Binding-site contacts:
Ligand atom CA contacts residue HIS162 of chain 2.A at 3.9 Å.
Ligand atom C contacts residue GLU175 of chain 1.A at 3.9 Å.
Ligand atom OXT contacts residue ALA126 of chain 2.A at 2.9 Å (h-bond).
Ligand atom CB contacts residue ALA126 of chain 2.A at 3.7 Å (hydrophobic).
Ligand atom N contacts residue ASP140 of chain 2.A at 2.5 Å (salt-bridge).
Ligand atom CG contacts residue ASN139 of chain 2.A at 3.7 Å.
Ligand atom O contacts residue HIS162 of chain 2.A at 2.9 Å (h-bond).
Ligand atom OD2 contacts residue ASN129 of chain 2.A at 2.9 Å (h-bond).
Ligand atom OXT contacts residue GLY92 of chain 2.A at 2.8 Å (h-bond).
Ligand atom CB contacts residue ASP140 of chain 2.A at 3.4 Å.
Ligand atom CA contacts residue SER125 of chain 2.A at 3.4 Å.
Ligand atom OD2 contacts residue THR94 of chain 2.A at 3.9 Å.
Ligand atom OXT contacts residue SER125 of chain 2.A at 3.1 Å (h-bond).
Ligand atom CG contacts residue THR138 of chain 2.A at 3.9 Å.
Ligand atom CG contacts residue PRO161 of chain 2.A at 3.5 Å (hydrophobic).
Ligand atom CB contacts residue ASN129 of chain 2.A at 3.7 Å.
Ligand atom OD1 contacts residue HIS162 of chain 2.A at 3.4 Å.
Ligand atom C contacts residue SER125 of chain 2.A at 2.8 Å.
Ligand atom O contacts residue GLU175 of chain 1.A at 4.0 Å.
Ligand atom C contacts residue ALA126 of chain 2.A at 3.7 Å (hydrophobic).
Ligand atom CB contacts residue SER125 of chain 2.A at 3.3 Å.
Ligand atom C contacts residue HIS162 of chain 2.A at 3.7 Å.
Ligand atom OXT contacts residue GLY91 of chain 2.A at 3.3 Å.
Ligand atom OD1 contacts residue ASN139 of chain 2.A at 2.9 Å (h-bond).
Ligand atom CA contacts residue GLY92 of chain 2.A at 3.5 Å.
Ligand atom N contacts residue GLU175 of chain 1.A at 2.6 Å (salt-bridge).
Ligand atom CG contacts residue ASP140 of chain 2.A at 3.4 Å.
Ligand atom CA contacts residue GLU175 of chain 1.A at 3.6 Å.
Ligand atom OD2 contacts residue ASN139 of chain 2.A at 3.0 Å (h-bond).
Ligand atom OD1 contacts residue ASP140 of chain 2.A at 3.6 Å.
Ligand atom OD1 contacts residue PRO161 of chain 2.A at 3.8 Å.
Ligand atom C contacts residue GLY92 of chain 2.A at 3.4 Å.
Ligand atom O contacts residue SER125 of chain 2.A at 2.8 Å (h-bond).
Ligand atom OD2 contacts residue ASP140 of chain 2.A at 3.7 Å.
Ligand atom N contacts residue GLY92 of chain 2.A at 2.6 Å (h-bond).
Ligand atom OD2 contacts residue PRO161 of chain 2.A at 3.5 Å.
Ligand atom CG contacts residue ASN129 of chain 2.A at 3.6 Å.
Ligand atom CA contacts residue ASP140 of chain 2.A at 3.4 Å.
Ligand atom OD2 contacts residue THR138 of chain 2.A at 2.9 Å (h-bond).
Ligand atom CB contacts residue THR94 of chain 2.A at 3.8 Å.

Sequence of chain 2.A:
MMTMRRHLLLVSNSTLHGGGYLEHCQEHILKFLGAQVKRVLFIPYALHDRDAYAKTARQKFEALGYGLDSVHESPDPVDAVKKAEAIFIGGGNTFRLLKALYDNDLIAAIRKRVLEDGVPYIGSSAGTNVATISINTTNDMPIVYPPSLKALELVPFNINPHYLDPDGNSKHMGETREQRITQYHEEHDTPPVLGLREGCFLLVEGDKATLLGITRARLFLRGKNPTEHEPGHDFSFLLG

The protein below binds the small molecule below.
Small molecule (SMILES): N[C@@H](CC(=O)O)C(=O)O

Sequence of chain 1.A:
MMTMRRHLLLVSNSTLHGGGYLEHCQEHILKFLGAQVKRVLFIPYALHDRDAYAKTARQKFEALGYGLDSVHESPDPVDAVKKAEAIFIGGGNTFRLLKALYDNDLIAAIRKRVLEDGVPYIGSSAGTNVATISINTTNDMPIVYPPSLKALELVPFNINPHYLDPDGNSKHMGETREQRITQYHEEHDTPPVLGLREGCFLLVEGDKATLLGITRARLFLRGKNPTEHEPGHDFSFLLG